A protein and the small-molecule ligand that binds it are described below.
Small molecule (SMILES): Cc1ccccc1CO

Sequence of chain 1.C:
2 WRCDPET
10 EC

Binding-site contacts:
Ligand atom C3 contacts residue CYS4 of chain 1.C at 3.1 Å (hydrophobic).
Ligand atom C4 contacts residue ARG3 of chain 1.C at 3.8 Å.
Ligand atom C1 contacts residue GLU10 of chain 1.C at 4.3 Å.
Ligand atom C8 contacts residue ARG3 of chain 1.C at 4.0 Å.
Ligand atom C7 contacts residue ARG3 of chain 1.C at 3.8 Å.
Ligand atom C3 contacts residue CYS11 of chain 1.C at 4.5 Å (hydrophobic).
Ligand atom C6 contacts residue CYS11 of chain 1.C at 3.5 Å (hydrophobic).
Ligand atom C7 contacts residue CYS11 of chain 1.C at 2.6 Å (hydrophobic).
Ligand atom C1 contacts residue CYS11 of chain 1.C at 3.4 Å (hydrophobic).
Ligand atom C8 contacts residue CYS4 of chain 1.C at 4.2 Å (hydrophobic).
Ligand atom C2 contacts residue ARG3 of chain 1.C at 4.1 Å.
Ligand atom C1 contacts residue CYS4 of chain 1.C at 1.8 Å (hydrophobic).
Ligand atom C6 contacts residue ARG3 of chain 1.C at 3.3 Å.
Ligand atom C5 contacts residue ARG3 of chain 1.C at 3.7 Å.
Ligand atom C2 contacts residue CYS4 of chain 1.C at 2.6 Å (hydrophobic).
Ligand atom C4 contacts residue CYS4 of chain 1.C at 4.3 Å (hydrophobic).
Ligand atom C7 contacts residue CYS4 of chain 1.C at 3.7 Å (hydrophobic).
Ligand atom C2 contacts residue CYS11 of chain 1.C at 3.3 Å (hydrophobic).
Ligand atom C3 contacts residue ARG3 of chain 1.C at 3.9 Å.
Ligand atom C1 contacts residue ARG3 of chain 1.C at 4.0 Å.
Ligand atom C8 contacts residue CYS11 of chain 1.C at 1.8 Å (hydrophobic).
Ligand atom C1 contacts residue DAL9 of chain 1.C at 3.7 Å.